A protein and the small-molecule ligand that binds it are described below.
Small molecule (SMILES): CC(=O)N[C@H]1[C@H](O[C@H]2[C@H](O)[C@@H](NC(C)=O)CO[C@@H]2CO)O[C@H](CO)[C@@H](O[C@@H]2O[C@H](CO)[C@@H](O)[C@H](O)[C@@H]2O)[C@@H]1O

Sequence of chain 1.C:
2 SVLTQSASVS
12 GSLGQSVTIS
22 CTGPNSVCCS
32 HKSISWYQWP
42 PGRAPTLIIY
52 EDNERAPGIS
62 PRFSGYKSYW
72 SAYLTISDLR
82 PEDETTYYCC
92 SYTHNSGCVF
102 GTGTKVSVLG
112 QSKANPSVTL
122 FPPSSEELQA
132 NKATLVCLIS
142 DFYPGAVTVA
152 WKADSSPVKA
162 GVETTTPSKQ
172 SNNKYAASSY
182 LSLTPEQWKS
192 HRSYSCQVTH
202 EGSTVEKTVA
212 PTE

Binding-site contacts:
Ligand atom O7 contacts residue ASN105 of chain 1.A at 3.8 Å.
Ligand atom O3 contacts residue GLU1 of chain 1.B at 3.1 Å (salt-bridge).
Ligand atom O5 contacts residue ASN105 of chain 1.A at 2.4 Å (h-bond).
Ligand atom C7 contacts residue ASN105 of chain 1.A at 3.6 Å.
Ligand atom C2 contacts residue ASN105 of chain 1.A at 2.3 Å.
Ligand atom C4 contacts residue GLU1 of chain 1.B at 3.4 Å.
Ligand atom C3 contacts residue GLU1 of chain 1.B at 2.9 Å.
Ligand atom O4 contacts residue GLU1 of chain 1.B at 2.2 Å (salt-bridge).
Ligand atom C2 contacts residue GLU1 of chain 1.B at 4.3 Å.
Ligand atom C5 contacts residue GLU1 of chain 1.B at 4.2 Å.
Ligand atom C1 contacts residue LYS106 of chain 1.A at 4.3 Å.
Ligand atom C2 contacts residue LYS106 of chain 1.A at 3.5 Å.
Ligand atom C1 contacts residue ASN105 of chain 1.A at 1.2 Å.
Ligand atom O6 contacts residue GLY59 of chain 1.C at 4.5 Å.
Ligand atom N2 contacts residue LYS106 of chain 1.A at 3.5 Å (salt-bridge).
Ligand atom C3 contacts residue ASN105 of chain 1.A at 3.4 Å.
Ligand atom N2 contacts residue ASN105 of chain 1.A at 2.6 Å (h-bond).
Ligand atom C4 contacts residue ASN105 of chain 1.A at 4.0 Å.
Ligand atom C5 contacts residue ASN105 of chain 1.A at 3.4 Å.

Sequence of chain 1.A:
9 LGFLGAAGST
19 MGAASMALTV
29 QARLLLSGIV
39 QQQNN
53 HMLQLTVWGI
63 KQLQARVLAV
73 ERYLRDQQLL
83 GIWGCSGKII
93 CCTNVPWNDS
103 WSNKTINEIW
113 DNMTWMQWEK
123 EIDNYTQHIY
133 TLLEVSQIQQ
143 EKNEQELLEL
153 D

Sequence of chain 1.B:
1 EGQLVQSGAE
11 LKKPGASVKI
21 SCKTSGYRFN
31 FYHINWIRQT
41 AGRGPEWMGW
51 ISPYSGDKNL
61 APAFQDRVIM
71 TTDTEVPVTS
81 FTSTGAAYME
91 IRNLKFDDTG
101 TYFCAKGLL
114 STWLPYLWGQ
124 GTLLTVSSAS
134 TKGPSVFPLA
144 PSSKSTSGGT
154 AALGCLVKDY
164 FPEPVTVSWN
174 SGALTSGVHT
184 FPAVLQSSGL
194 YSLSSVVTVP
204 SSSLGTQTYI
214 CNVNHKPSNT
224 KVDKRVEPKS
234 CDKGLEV